The small molecule below binds the protein below.
Small molecule (SMILES): CC(=O)N[C@H]1[C@H](O[C@H]2[C@H](O)[C@@H](NC(C)=O)CO[C@@H]2CO)O[C@H](CO)[C@@H](O)[C@@H]1O

Sequence of chain 1.E:
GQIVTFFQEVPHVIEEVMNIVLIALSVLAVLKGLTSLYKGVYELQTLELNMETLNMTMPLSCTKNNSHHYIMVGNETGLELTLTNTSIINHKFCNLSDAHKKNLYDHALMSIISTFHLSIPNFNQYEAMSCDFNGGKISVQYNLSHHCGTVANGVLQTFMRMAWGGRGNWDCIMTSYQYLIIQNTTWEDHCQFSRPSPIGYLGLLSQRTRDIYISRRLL

Binding-site contacts:
Ligand atom C1 contacts residue SER169 of chain 1.E at 3.7 Å.
Ligand atom C1 contacts residue TYR219 of chain 1.E at 3.4 Å (hydrophobic).
Ligand atom O5 contacts residue SER169 of chain 1.E at 3.0 Å (h-bond).
Ligand atom C7 contacts residue LYS116 of chain 1.E at 4.1 Å.
Ligand atom C8 contacts residue ILE113 of chain 1.E at 4.4 Å (hydrophobic).
Ligand atom C6 contacts residue SER169 of chain 1.E at 3.3 Å.
Ligand atom O7 contacts residue ASN167 of chain 1.E at 4.3 Å.
Ligand atom C2 contacts residue TYR219 of chain 1.E at 3.3 Å (hydrophobic).
Ligand atom N2 contacts residue TYR219 of chain 1.E at 2.4 Å (h-bond).
Ligand atom O3 contacts residue TYR219 of chain 1.E at 4.5 Å.
Ligand atom C5 contacts residue SER169 of chain 1.E at 3.2 Å.
Ligand atom O5 contacts residue ASN167 of chain 1.E at 2.4 Å (h-bond).
Ligand atom O7 contacts residue LYS116 of chain 1.E at 3.1 Å (salt-bridge).
Ligand atom N2 contacts residue ASN167 of chain 1.E at 2.9 Å (h-bond).
Ligand atom C3 contacts residue ASN167 of chain 1.E at 3.8 Å.
Ligand atom O7 contacts residue TYR219 of chain 1.E at 4.4 Å.
Ligand atom C1 contacts residue ASN167 of chain 1.E at 1.4 Å.
Ligand atom C4 contacts residue ASN167 of chain 1.E at 4.2 Å.
Ligand atom C7 contacts residue TYR219 of chain 1.E at 3.2 Å (hydrophobic).
Ligand atom C2 contacts residue ASN167 of chain 1.E at 2.5 Å.
Ligand atom C7 contacts residue ASN167 of chain 1.E at 3.8 Å.
Ligand atom C3 contacts residue TYR219 of chain 1.E at 3.8 Å (hydrophobic).
Ligand atom C5 contacts residue ASN167 of chain 1.E at 3.7 Å.
Ligand atom C8 contacts residue TYR219 of chain 1.E at 3.3 Å (hydrophobic).
Ligand atom C8 contacts residue ASN114 of chain 1.E at 4.3 Å.
Ligand atom O6 contacts residue SER169 of chain 1.E at 3.3 Å.
Ligand atom C2 contacts residue LYS116 of chain 1.E at 4.4 Å.